Sequence of chain 1.A:
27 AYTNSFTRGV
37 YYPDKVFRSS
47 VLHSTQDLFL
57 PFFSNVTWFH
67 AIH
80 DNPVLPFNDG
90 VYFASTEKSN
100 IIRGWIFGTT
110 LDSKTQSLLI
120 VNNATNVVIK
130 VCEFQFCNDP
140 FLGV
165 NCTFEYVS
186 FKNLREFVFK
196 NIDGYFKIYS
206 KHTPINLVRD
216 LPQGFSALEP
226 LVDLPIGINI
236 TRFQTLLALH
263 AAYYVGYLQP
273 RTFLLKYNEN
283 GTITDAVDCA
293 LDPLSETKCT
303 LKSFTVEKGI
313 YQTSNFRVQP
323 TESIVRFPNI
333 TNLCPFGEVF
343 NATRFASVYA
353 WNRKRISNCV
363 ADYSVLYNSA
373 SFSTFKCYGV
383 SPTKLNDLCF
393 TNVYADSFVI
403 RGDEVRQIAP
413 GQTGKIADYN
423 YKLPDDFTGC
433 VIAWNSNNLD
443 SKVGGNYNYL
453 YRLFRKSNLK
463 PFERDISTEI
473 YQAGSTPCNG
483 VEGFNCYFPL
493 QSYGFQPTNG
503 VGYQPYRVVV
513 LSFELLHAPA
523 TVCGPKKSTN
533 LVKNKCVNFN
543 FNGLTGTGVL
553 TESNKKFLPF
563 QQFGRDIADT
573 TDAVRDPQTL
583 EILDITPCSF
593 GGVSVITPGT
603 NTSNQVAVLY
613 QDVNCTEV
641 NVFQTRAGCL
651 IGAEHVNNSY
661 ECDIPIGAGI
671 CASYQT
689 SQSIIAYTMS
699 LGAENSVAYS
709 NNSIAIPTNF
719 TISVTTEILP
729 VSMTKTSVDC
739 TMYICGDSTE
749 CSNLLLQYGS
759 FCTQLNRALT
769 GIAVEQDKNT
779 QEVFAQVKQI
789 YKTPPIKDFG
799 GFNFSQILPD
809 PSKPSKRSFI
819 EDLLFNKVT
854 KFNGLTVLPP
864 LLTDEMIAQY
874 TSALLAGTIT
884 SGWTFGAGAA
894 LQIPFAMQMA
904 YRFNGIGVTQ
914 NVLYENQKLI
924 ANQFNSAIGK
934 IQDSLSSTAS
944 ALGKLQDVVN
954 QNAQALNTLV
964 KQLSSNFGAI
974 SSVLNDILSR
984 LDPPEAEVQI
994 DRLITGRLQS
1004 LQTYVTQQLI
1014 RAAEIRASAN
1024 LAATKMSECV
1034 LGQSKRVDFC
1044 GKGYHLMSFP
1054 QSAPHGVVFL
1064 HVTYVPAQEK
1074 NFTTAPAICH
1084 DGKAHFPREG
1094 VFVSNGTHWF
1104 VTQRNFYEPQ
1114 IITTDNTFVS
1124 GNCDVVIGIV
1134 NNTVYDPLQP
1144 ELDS

This protein binds this small molecule.
Small molecule (SMILES): CC(=O)N[C@@H]1[C@@H](O)[C@H](O)[C@@H](CO)O[C@H]1O

Binding-site contacts:
Ligand atom C5 contacts residue GLN115 of chain 1.A at 3.9 Å.
Ligand atom O7 contacts residue ASN165 of chain 1.A at 3.2 Å (h-bond).
Ligand atom C8 contacts residue ASN165 of chain 1.A at 4.3 Å.
Ligand atom O7 contacts residue GLU132 of chain 1.A at 4.2 Å.
Ligand atom C4 contacts residue ASN165 of chain 1.A at 4.2 Å.
Ligand atom C2 contacts residue ASN165 of chain 1.A at 2.4 Å.
Ligand atom O5 contacts residue ASN165 of chain 1.A at 2.4 Å (h-bond).
Ligand atom C1 contacts residue GLU132 of chain 1.A at 4.0 Å.
Ligand atom O6 contacts residue GLN115 of chain 1.A at 4.5 Å.
Ligand atom C4 contacts residue GLN115 of chain 1.A at 4.5 Å.
Ligand atom C2 contacts residue GLU132 of chain 1.A at 4.5 Å.
Ligand atom C1 contacts residue GLN115 of chain 1.A at 4.5 Å.
Ligand atom C1 contacts residue ASN165 of chain 1.A at 1.4 Å.
Ligand atom C7 contacts residue ASN165 of chain 1.A at 3.2 Å.
Ligand atom C5 contacts residue ASN165 of chain 1.A at 3.7 Å.
Ligand atom O5 contacts residue GLN115 of chain 1.A at 3.3 Å (h-bond).
Ligand atom C6 contacts residue GLN115 of chain 1.A at 3.4 Å.
Ligand atom N2 contacts residue ASN165 of chain 1.A at 2.9 Å (h-bond).
Ligand atom O5 contacts residue GLU132 of chain 1.A at 3.7 Å.
Ligand atom C3 contacts residue ASN165 of chain 1.A at 3.8 Å.